This small molecule binds to this protein.
Small molecule (SMILES): CC(=O)N[C@H]1[C@H](O[C@H]2[C@H](O)[C@@H](NC(C)=O)CO[C@@H]2CO)O[C@H](CO)[C@@H](O[C@@H]2O[C@H](CO[C@H]3O[C@H](CO)[C@@H](O)[C@H](O)[C@@H]3O)[C@@H](O)[C@H](O[C@H]3O[C@H](CO)[C@@H](O)[C@H](O)[C@@H]3O[C@@H]3O[C@H](CO)[C@@H](O)[C@H](O)[C@H]3NC(C)=O)[C@@H]2O)[C@@H]1O

Binding-site contacts:
Ligand atom C8 contacts residue LYS9 of chain 1.F at 3.5 Å.
Ligand atom C7 contacts residue ASN62 of chain 1.F at 2.1 Å.
Ligand atom O7 contacts residue ASN62 of chain 1.F at 2.9 Å (h-bond).
Ligand atom O5 contacts residue ASN62 of chain 1.F at 3.3 Å (h-bond).
Ligand atom O6 contacts residue LYS9 of chain 1.F at 3.9 Å.
Ligand atom O4 contacts residue LYS123 of chain 1.E at 4.3 Å.
Ligand atom C3 contacts residue ASN62 of chain 1.F at 4.5 Å.
Ligand atom O5 contacts residue ASN41 of chain 1.E at 3.9 Å.
Ligand atom C8 contacts residue ASN62 of chain 1.F at 2.3 Å.
Ligand atom C8 contacts residue VAL148 of chain 1.E at 4.1 Å (hydrophobic).
Ligand atom O7 contacts residue ASN41 of chain 1.E at 3.7 Å.
Ligand atom O6 contacts residue ASN41 of chain 1.E at 3.6 Å.
Ligand atom C4 contacts residue GLU124 of chain 1.E at 4.3 Å.
Ligand atom O6 contacts residue GLU124 of chain 1.E at 3.3 Å.
Ligand atom C7 contacts residue VAL148 of chain 1.E at 4.5 Å (hydrophobic).
Ligand atom C6 contacts residue LYS9 of chain 1.F at 4.0 Å.
Ligand atom O3 contacts residue GLU124 of chain 1.E at 3.8 Å.
Ligand atom C5 contacts residue GLU124 of chain 1.E at 3.6 Å.
Ligand atom N2 contacts residue ASN62 of chain 1.F at 2.2 Å (h-bond).
Ligand atom O4 contacts residue GLU124 of chain 1.E at 3.9 Å.
Ligand atom O7 contacts residue LEU38 of chain 1.E at 4.3 Å.
Ligand atom C8 contacts residue THR65 of chain 1.F at 4.2 Å.
Ligand atom C1 contacts residue ASN62 of chain 1.F at 2.3 Å.
Ligand atom C6 contacts residue GLU124 of chain 1.E at 3.7 Å.
Ligand atom C2 contacts residue ASN62 of chain 1.F at 3.1 Å.
Ligand atom C1 contacts residue ASN41 of chain 1.E at 4.1 Å.
Ligand atom C2 contacts residue ASN41 of chain 1.E at 4.1 Å.
Ligand atom O5 contacts residue GLU124 of chain 1.E at 4.2 Å.
Ligand atom O7 contacts residue VAL148 of chain 1.E at 3.9 Å.

Sequence of chain 1.E:
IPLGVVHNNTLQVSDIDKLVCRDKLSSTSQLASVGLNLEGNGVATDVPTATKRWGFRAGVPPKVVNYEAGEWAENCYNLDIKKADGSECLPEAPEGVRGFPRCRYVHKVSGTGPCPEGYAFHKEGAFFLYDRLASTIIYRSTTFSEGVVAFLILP

Sequence of chain 1.F:
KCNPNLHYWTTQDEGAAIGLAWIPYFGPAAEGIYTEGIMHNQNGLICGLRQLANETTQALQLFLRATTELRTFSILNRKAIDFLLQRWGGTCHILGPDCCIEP